Binding-site contacts:
Ligand atom C19 contacts residue HIS111 of chain 1.A at 3.3 Å.
Ligand atom C23 contacts residue TRP112 of chain 1.A at 3.5 Å (hydrophobic).
Ligand atom CL1 contacts residue VAL48 of chain 1.A at 3.2 Å.
Ligand atom C24 contacts residue TRP112 of chain 1.A at 3.5 Å (hydrophobic).
Ligand atom C1 contacts residue TRP112 of chain 1.A at 3.3 Å (hydrophobic).
Ligand atom C5 contacts residue ALA301 of chain 1.A at 3.5 Å (hydrophobic).
Ligand atom O22 contacts residue TRP220 of chain 1.A at 3.8 Å.
Ligand atom O20 contacts residue HIS111 of chain 1.A at 2.6 Å (h-bond).
Ligand atom N2 contacts residue CYS304 of chain 1.A at 3.7 Å.
Ligand atom O4 contacts residue ALA301 of chain 1.A at 3.2 Å (h-bond).
Ligand atom C19 contacts residue TYR49 of chain 1.A at 3.8 Å (hydrophobic).
Ligand atom O3 contacts residue THR114 of chain 1.A at 3.7 Å.
Ligand atom O21 contacts residue HIS111 of chain 1.A at 3.3 Å (h-bond).
Ligand atom O17 contacts residue TRP21 of chain 1.A at 3.5 Å.
Ligand atom C7 contacts residue TRP112 of chain 1.A at 3.5 Å (hydrophobic).
Ligand atom N2 contacts residue TRP112 of chain 1.A at 3.5 Å.
Ligand atom O3 contacts residue TYR310 of chain 1.A at 3.5 Å.
Ligand atom C6 contacts residue TRP112 of chain 1.A at 3.3 Å (hydrophobic).
Ligand atom C19 contacts residue NAP1 of chain 1.B at 3.3 Å.
Ligand atom C18 contacts residue NAP1 of chain 1.B at 3.6 Å.
Ligand atom C18 contacts residue TRP21 of chain 1.A at 3.5 Å (hydrophobic).
Ligand atom O21 contacts residue NAP1 of chain 1.B at 3.6 Å (h-bond).
Ligand atom C23 contacts residue PHE123 of chain 1.A at 3.6 Å (hydrophobic).
Ligand atom O3 contacts residue CYS304 of chain 1.A at 3.3 Å.
Ligand atom C25 contacts residue TRP112 of chain 1.A at 3.5 Å (hydrophobic).
Ligand atom C5 contacts residue TRP112 of chain 1.A at 3.3 Å (hydrophobic).
Ligand atom C9 contacts residue TRP220 of chain 1.A at 3.8 Å (hydrophobic).
Ligand atom O20 contacts residue NAP1 of chain 1.B at 3.0 Å.
Ligand atom C15 contacts residue TRP21 of chain 1.A at 3.1 Å (hydrophobic).
Ligand atom C13 contacts residue TRP21 of chain 1.A at 3.8 Å (hydrophobic).
Ligand atom O22 contacts residue PHE123 of chain 1.A at 3.2 Å.
Ligand atom O4 contacts residue TRP112 of chain 1.A at 3.5 Å.
Ligand atom C25 contacts residue CYS304 of chain 1.A at 3.7 Å (hydrophobic).
Ligand atom CL1 contacts residue TYR49 of chain 1.A at 3.9 Å.
Ligand atom CL1 contacts residue TRP21 of chain 1.A at 3.7 Å.
Ligand atom O20 contacts residue TYR49 of chain 1.A at 2.6 Å (h-bond).
Ligand atom O4 contacts residue TYR310 of chain 1.A at 3.4 Å.
Ligand atom C25 contacts residue THR114 of chain 1.A at 3.5 Å.
Ligand atom O21 contacts residue TRP112 of chain 1.A at 3.0 Å (h-bond).
Ligand atom C24 contacts residue PHE116 of chain 1.A at 3.5 Å (hydrophobic).

Sequence of chain 1.A:
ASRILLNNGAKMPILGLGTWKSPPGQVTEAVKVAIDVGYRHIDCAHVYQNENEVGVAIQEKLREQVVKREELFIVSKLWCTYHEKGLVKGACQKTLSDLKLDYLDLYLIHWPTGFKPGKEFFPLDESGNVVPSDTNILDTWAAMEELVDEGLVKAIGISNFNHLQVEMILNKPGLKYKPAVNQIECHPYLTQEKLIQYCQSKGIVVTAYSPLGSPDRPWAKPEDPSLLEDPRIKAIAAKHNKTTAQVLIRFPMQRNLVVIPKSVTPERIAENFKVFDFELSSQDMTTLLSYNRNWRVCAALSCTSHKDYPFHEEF

A small-molecule ligand and the protein it binds are described below.
Small molecule (SMILES): O=C(O)COc1cc(Cl)ccc1C(=O)NCc1cccc([N+](=O)[O-])c1